Binding-site contacts:
Ligand atom O7 contacts residue ASN149 of chain 1.L at 3.8 Å.
Ligand atom O5 contacts residue VAL148 of chain 1.L at 4.1 Å.
Ligand atom C7 contacts residue THR151 of chain 1.L at 4.0 Å.
Ligand atom N2 contacts residue THR151 of chain 1.L at 3.6 Å.
Ligand atom C1 contacts residue TYR152 of chain 1.L at 4.2 Å (hydrophobic).
Ligand atom C8 contacts residue HIS150 of chain 1.L at 4.2 Å.
Ligand atom N2 contacts residue ASN149 of chain 1.L at 2.9 Å (h-bond).
Ligand atom C3 contacts residue ASN149 of chain 1.L at 3.8 Å.
Ligand atom C8 contacts residue THR151 of chain 1.L at 3.5 Å.
Ligand atom C4 contacts residue ASN149 of chain 1.L at 4.3 Å.
Ligand atom C2 contacts residue ASN149 of chain 1.L at 2.5 Å.
Ligand atom C5 contacts residue ASN149 of chain 1.L at 3.7 Å.
Ligand atom C1 contacts residue ASN149 of chain 1.L at 1.5 Å.
Ligand atom O5 contacts residue ASN149 of chain 1.L at 2.4 Å (h-bond).
Ligand atom C7 contacts residue ASN149 of chain 1.L at 3.5 Å.

The small molecule below binds the protein below.
Small molecule (SMILES): CC(=O)N[C@@H]1[C@@H](O)[C@H](O)[C@@H](CO)O[C@H]1O

Sequence of chain 1.L:
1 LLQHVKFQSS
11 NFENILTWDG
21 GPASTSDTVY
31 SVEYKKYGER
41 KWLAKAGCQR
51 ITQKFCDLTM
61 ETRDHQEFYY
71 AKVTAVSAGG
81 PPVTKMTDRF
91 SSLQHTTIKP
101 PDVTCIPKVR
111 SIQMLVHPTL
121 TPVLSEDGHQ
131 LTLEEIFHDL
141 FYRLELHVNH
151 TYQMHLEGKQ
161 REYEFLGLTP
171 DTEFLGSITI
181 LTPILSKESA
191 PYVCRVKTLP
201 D